A small-molecule ligand and the protein it binds are described below.
Small molecule (SMILES): CCCCc1nc2c(=O)[nH][nH]c(=O)c2[nH]1

Binding-site contacts:
Ligand atom C2 contacts residue TYR106 of chain 1.A at 3.8 Å (hydrophobic).
Ligand atom C5 contacts residue TYR106 of chain 1.A at 3.6 Å (hydrophobic).
Ligand atom O1 contacts residue TYR106 of chain 1.A at 3.6 Å.
Ligand atom N5 contacts residue GLN203 of chain 1.A at 3.8 Å.
Ligand atom C8 contacts residue ALA232 of chain 1.A at 4.0 Å (hydrophobic).
Ligand atom C8 contacts residue GLY261 of chain 1.A at 4.0 Å.
Ligand atom C4 contacts residue MET260 of chain 1.A at 4.1 Å (hydrophobic).
Ligand atom O1 contacts residue MET260 of chain 1.A at 3.8 Å.
Ligand atom O3 contacts residue GLY230 of chain 1.A at 2.7 Å (h-bond).
Ligand atom N5 contacts residue ASP156 of chain 1.A at 2.7 Å (salt-bridge).
Ligand atom N2 contacts residue TYR106 of chain 1.A at 3.8 Å.
Ligand atom O1 contacts residue SER103 of chain 1.A at 4.0 Å.
Ligand atom C4 contacts residue GLY230 of chain 1.A at 3.9 Å.
Ligand atom N1 contacts residue TYR106 of chain 1.A at 3.8 Å.
Ligand atom O3 contacts residue ASP156 of chain 1.A at 4.0 Å.
Ligand atom C9 contacts residue TYR106 of chain 1.A at 3.9 Å (hydrophobic).
Ligand atom N4 contacts residue ILE201 of chain 1.A at 3.7 Å.
Ligand atom C5 contacts residue MET260 of chain 1.A at 3.6 Å (hydrophobic).
Ligand atom O3 contacts residue GLY229 of chain 1.A at 3.2 Å.
Ligand atom O3 contacts residue GLN203 of chain 1.A at 3.2 Å (h-bond).
Ligand atom N2 contacts residue MET260 of chain 1.A at 3.8 Å.
Ligand atom O3 contacts residue CYS158 of chain 1.A at 3.6 Å.
Ligand atom N5 contacts residue ILE201 of chain 1.A at 3.9 Å.
Ligand atom C4 contacts residue ASP156 of chain 1.A at 3.8 Å.
Ligand atom C3 contacts residue MET260 of chain 1.A at 3.7 Å (hydrophobic).
Ligand atom C6 contacts residue MET260 of chain 1.A at 3.9 Å (hydrophobic).
Ligand atom C5 contacts residue ASP156 of chain 1.A at 4.0 Å.
Ligand atom C2 contacts residue MET260 of chain 1.A at 3.9 Å (hydrophobic).
Ligand atom C3 contacts residue TYR106 of chain 1.A at 3.7 Å (hydrophobic).
Ligand atom C1 contacts residue TYR106 of chain 1.A at 3.9 Å (hydrophobic).
Ligand atom C4 contacts residue GLY229 of chain 1.A at 4.0 Å.
Ligand atom C8 contacts residue TYR106 of chain 1.A at 3.8 Å (hydrophobic).
Ligand atom O1 contacts residue ASP102 of chain 1.A at 3.8 Å.
Ligand atom C6 contacts residue GLY261 of chain 1.A at 3.6 Å.
Ligand atom N4 contacts residue ASP156 of chain 1.A at 2.8 Å (salt-bridge).
Ligand atom C1 contacts residue MET260 of chain 1.A at 3.8 Å (hydrophobic).
Ligand atom C4 contacts residue GLN203 of chain 1.A at 3.9 Å.
Ligand atom C7 contacts residue TYR106 of chain 1.A at 3.7 Å (hydrophobic).
Ligand atom C6 contacts residue ALA232 of chain 1.A at 4.0 Å (hydrophobic).
Ligand atom C4 contacts residue CYS158 of chain 1.A at 4.0 Å (hydrophobic).

Sequence of chain 1.A:
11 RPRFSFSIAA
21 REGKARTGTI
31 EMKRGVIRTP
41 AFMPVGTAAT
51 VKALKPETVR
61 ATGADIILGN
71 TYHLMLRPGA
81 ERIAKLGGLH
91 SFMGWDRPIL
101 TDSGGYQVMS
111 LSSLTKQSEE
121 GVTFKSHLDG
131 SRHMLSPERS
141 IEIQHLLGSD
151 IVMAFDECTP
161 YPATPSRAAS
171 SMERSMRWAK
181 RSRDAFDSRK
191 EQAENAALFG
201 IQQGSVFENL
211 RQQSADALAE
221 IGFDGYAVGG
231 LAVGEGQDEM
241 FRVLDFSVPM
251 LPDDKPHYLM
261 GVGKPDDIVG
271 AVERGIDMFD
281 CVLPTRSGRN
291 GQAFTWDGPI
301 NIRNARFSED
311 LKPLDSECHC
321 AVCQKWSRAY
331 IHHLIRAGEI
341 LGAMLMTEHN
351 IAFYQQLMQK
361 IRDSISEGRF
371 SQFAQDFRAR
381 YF